Sequence of chain 1.D:
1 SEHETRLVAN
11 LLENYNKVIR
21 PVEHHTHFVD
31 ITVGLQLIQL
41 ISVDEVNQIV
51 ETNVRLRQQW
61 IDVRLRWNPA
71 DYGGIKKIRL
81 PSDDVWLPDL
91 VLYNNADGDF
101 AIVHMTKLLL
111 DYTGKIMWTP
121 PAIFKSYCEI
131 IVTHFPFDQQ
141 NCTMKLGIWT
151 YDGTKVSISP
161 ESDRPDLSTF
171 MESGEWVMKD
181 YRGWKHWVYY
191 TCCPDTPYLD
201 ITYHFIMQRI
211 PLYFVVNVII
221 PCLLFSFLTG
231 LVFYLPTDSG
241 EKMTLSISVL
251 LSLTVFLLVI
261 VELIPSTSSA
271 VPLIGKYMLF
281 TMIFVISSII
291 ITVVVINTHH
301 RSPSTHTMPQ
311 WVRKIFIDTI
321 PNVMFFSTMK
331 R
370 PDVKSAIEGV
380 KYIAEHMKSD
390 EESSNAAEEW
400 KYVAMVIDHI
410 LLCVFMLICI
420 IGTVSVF

Binding-site contacts:
Ligand atom O6 contacts residue HIS186 of chain 1.D at 3.7 Å.
Ligand atom C6 contacts residue TRP184 of chain 1.D at 3.9 Å (hydrophobic).
Ligand atom O4 contacts residue HIS204 of chain 1.D at 3.6 Å.
Ligand atom C6 contacts residue LYS185 of chain 1.D at 3.5 Å.
Ligand atom C2 contacts residue HIS186 of chain 1.D at 3.8 Å.
Ligand atom O4 contacts residue TRP187 of chain 1.D at 3.3 Å.
Ligand atom O2 contacts residue TRP187 of chain 1.D at 3.4 Å (h-bond).
Ligand atom C3 contacts residue ASN141 of chain 1.D at 3.8 Å.
Ligand atom C7 contacts residue ASN141 of chain 1.D at 3.0 Å.
Ligand atom O6 contacts residue TRP187 of chain 1.D at 3.6 Å.
Ligand atom C1 contacts residue HIS186 of chain 1.D at 3.7 Å.
Ligand atom O5 contacts residue TRP184 of chain 1.D at 3.5 Å (h-bond).
Ligand atom C1 contacts residue LYS185 of chain 1.D at 3.5 Å.
Ligand atom O5 contacts residue TRP187 of chain 1.D at 3.6 Å.
Ligand atom C2 contacts residue HIS186 of chain 1.D at 3.8 Å.
Ligand atom C6 contacts residue THR143 of chain 1.D at 3.4 Å.
Ligand atom C5 contacts residue ASN141 of chain 1.D at 3.6 Å.
Ligand atom C1 contacts residue ASN141 of chain 1.D at 1.4 Å.
Ligand atom C8 contacts residue THR202 of chain 1.D at 3.9 Å.
Ligand atom O5 contacts residue ASN141 of chain 1.D at 2.4 Å (h-bond).
Ligand atom O5 contacts residue LYS185 of chain 1.D at 3.9 Å.
Ligand atom C7 contacts residue HIS186 of chain 1.D at 3.2 Å.
Ligand atom O2 contacts residue HIS186 of chain 1.D at 3.9 Å.
Ligand atom C3 contacts residue HIS186 of chain 1.D at 3.7 Å.
Ligand atom N2 contacts residue ASN141 of chain 1.D at 2.8 Å (h-bond).
Ligand atom C8 contacts residue ILE206 of chain 1.D at 3.6 Å (hydrophobic).
Ligand atom N2 contacts residue HIS186 of chain 1.D at 3.4 Å (h-bond).
Ligand atom C8 contacts residue HIS186 of chain 1.D at 3.6 Å.
Ligand atom C3 contacts residue TRP187 of chain 1.D at 3.8 Å (hydrophobic).
Ligand atom O7 contacts residue HIS186 of chain 1.D at 3.0 Å.
Ligand atom O7 contacts residue ASN141 of chain 1.D at 2.8 Å (h-bond).
Ligand atom O7 contacts residue THR202 of chain 1.D at 3.4 Å.
Ligand atom C7 contacts residue ILE206 of chain 1.D at 3.6 Å (hydrophobic).
Ligand atom N2 contacts residue ILE206 of chain 1.D at 3.8 Å.
Ligand atom C2 contacts residue ASN141 of chain 1.D at 2.5 Å.
Ligand atom C5 contacts residue HIS204 of chain 1.D at 3.7 Å.
Ligand atom C2 contacts residue TRP184 of chain 1.D at 3.8 Å (hydrophobic).
Ligand atom C3 contacts residue HIS204 of chain 1.D at 3.9 Å.
Ligand atom C5 contacts residue TRP184 of chain 1.D at 3.8 Å (hydrophobic).
Ligand atom O3 contacts residue HIS186 of chain 1.D at 2.5 Å (h-bond).

A protein and the small-molecule ligand that binds it are described below.
Small molecule (SMILES): CC(=O)N[C@H]1[C@H](O[C@H]2[C@H](O)[C@@H](NC(C)=O)CO[C@@H]2CO)O[C@H](CO)[C@@H](O[C@@H]2O[C@H](CO[C@H]3O[C@H](CO[C@H]4O[C@H](CO)[C@@H](O)[C@H](O)[C@@H]4O)[C@@H](O)[C@H](O)[C@@H]3O)[C@@H](O)[C@H](O)[C@@H]2O)[C@@H]1O